This small molecule binds to this protein.
Small molecule (SMILES): CC(=O)N[C@H]1[C@H](O[C@H]2[C@H](O)[C@@H](NC(C)=O)CO[C@@H]2CO)O[C@H](CO)[C@@H](O)[C@@H]1O

Sequence of chain 1.A:
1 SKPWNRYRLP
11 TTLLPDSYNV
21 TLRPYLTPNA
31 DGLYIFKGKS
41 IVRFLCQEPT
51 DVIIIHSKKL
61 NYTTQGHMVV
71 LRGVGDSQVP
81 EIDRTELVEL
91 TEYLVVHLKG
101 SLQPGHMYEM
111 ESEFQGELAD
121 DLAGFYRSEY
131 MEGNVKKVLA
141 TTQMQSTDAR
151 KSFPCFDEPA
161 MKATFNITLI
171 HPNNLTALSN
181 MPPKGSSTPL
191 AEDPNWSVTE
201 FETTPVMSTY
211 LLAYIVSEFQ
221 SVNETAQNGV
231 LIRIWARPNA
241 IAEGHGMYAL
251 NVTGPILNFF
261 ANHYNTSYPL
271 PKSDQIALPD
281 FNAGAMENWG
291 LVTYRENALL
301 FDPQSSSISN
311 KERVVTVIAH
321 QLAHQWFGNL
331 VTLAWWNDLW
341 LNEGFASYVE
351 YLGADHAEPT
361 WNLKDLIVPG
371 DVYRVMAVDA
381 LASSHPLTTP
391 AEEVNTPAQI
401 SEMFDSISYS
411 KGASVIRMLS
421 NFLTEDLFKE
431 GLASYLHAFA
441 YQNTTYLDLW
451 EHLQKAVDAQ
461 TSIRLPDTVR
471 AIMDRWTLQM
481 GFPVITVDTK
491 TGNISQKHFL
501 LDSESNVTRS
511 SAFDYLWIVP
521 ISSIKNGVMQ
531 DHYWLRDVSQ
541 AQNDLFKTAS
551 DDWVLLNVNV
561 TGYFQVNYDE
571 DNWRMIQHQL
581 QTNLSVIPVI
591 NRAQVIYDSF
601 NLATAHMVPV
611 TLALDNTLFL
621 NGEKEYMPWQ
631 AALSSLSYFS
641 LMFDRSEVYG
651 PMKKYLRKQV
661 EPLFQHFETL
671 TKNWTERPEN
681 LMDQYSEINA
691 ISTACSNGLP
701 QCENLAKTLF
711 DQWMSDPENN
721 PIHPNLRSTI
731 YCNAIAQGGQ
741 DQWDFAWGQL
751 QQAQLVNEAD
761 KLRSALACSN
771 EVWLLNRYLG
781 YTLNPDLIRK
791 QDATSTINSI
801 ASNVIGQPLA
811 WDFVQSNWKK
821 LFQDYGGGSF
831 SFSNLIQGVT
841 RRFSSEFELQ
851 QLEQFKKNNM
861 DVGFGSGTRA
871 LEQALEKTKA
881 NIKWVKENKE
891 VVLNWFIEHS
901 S

Binding-site contacts:
Ligand atom C1 contacts residue NAG1 of chain 1.E at 3.4 Å.
Ligand atom C2 contacts residue ASN19 of chain 1.A at 2.5 Å.
Ligand atom C8 contacts residue ARG43 of chain 1.A at 4.2 Å.
Ligand atom C8 contacts residue GLU109 of chain 1.A at 3.4 Å.
Ligand atom O6 contacts residue GLU200 of chain 1.A at 4.0 Å.
Ligand atom C7 contacts residue NAG1 of chain 1.E at 3.8 Å.
Ligand atom C8 contacts residue ILE41 of chain 1.A at 4.0 Å (hydrophobic).
Ligand atom C8 contacts residue NAG1 of chain 1.E at 3.8 Å.
Ligand atom O7 contacts residue ASN19 of chain 1.A at 4.2 Å.
Ligand atom O7 contacts residue NAG1 of chain 1.E at 4.3 Å.
Ligand atom C8 contacts residue LYS184 of chain 1.A at 3.4 Å.
Ligand atom C5 contacts residue ASN19 of chain 1.A at 3.6 Å.
Ligand atom C1 contacts residue ASN19 of chain 1.A at 1.4 Å.
Ligand atom C7 contacts residue ILE41 of chain 1.A at 3.9 Å (hydrophobic).
Ligand atom N2 contacts residue NAG1 of chain 1.E at 2.8 Å (h-bond).
Ligand atom C2 contacts residue NAG1 of chain 1.E at 3.6 Å.
Ligand atom C3 contacts residue ASN19 of chain 1.A at 3.8 Å.
Ligand atom C6 contacts residue GLU200 of chain 1.A at 4.4 Å.
Ligand atom C3 contacts residue NAG1 of chain 1.E at 4.1 Å.
Ligand atom C7 contacts residue ASN19 of chain 1.A at 3.8 Å.
Ligand atom O7 contacts residue ILE41 of chain 1.A at 3.4 Å.
Ligand atom O5 contacts residue ASN19 of chain 1.A at 2.3 Å (h-bond).
Ligand atom N2 contacts residue ASN19 of chain 1.A at 3.0 Å (h-bond).
Ligand atom C4 contacts residue ASN19 of chain 1.A at 4.2 Å.